A small-molecule ligand and the protein it binds are described below.
Small molecule (SMILES): CC(=O)N[C@@H]1[C@@H](O)[C@H](O)[C@@H](CO)O[C@H]1O

Binding-site contacts:
Ligand atom O5 contacts residue ASN464 of chain 1.B at 2.4 Å (h-bond).
Ligand atom C1 contacts residue ASN464 of chain 1.B at 1.4 Å.
Ligand atom C5 contacts residue ASN464 of chain 1.B at 3.7 Å.
Ligand atom C2 contacts residue ASN464 of chain 1.B at 2.5 Å.
Ligand atom C4 contacts residue ASN464 of chain 1.B at 4.3 Å.
Ligand atom C7 contacts residue ASN464 of chain 1.B at 3.4 Å.
Ligand atom C3 contacts residue ASN464 of chain 1.B at 3.8 Å.
Ligand atom O7 contacts residue ASN464 of chain 1.B at 3.6 Å.
Ligand atom O6 contacts residue ASN464 of chain 1.B at 3.4 Å (h-bond).
Ligand atom C6 contacts residue ASN464 of chain 1.B at 4.3 Å.
Ligand atom O6 contacts residue ASP465 of chain 1.B at 3.8 Å.
Ligand atom N2 contacts residue ASN464 of chain 1.B at 2.9 Å (h-bond).

Sequence of chain 1.B:
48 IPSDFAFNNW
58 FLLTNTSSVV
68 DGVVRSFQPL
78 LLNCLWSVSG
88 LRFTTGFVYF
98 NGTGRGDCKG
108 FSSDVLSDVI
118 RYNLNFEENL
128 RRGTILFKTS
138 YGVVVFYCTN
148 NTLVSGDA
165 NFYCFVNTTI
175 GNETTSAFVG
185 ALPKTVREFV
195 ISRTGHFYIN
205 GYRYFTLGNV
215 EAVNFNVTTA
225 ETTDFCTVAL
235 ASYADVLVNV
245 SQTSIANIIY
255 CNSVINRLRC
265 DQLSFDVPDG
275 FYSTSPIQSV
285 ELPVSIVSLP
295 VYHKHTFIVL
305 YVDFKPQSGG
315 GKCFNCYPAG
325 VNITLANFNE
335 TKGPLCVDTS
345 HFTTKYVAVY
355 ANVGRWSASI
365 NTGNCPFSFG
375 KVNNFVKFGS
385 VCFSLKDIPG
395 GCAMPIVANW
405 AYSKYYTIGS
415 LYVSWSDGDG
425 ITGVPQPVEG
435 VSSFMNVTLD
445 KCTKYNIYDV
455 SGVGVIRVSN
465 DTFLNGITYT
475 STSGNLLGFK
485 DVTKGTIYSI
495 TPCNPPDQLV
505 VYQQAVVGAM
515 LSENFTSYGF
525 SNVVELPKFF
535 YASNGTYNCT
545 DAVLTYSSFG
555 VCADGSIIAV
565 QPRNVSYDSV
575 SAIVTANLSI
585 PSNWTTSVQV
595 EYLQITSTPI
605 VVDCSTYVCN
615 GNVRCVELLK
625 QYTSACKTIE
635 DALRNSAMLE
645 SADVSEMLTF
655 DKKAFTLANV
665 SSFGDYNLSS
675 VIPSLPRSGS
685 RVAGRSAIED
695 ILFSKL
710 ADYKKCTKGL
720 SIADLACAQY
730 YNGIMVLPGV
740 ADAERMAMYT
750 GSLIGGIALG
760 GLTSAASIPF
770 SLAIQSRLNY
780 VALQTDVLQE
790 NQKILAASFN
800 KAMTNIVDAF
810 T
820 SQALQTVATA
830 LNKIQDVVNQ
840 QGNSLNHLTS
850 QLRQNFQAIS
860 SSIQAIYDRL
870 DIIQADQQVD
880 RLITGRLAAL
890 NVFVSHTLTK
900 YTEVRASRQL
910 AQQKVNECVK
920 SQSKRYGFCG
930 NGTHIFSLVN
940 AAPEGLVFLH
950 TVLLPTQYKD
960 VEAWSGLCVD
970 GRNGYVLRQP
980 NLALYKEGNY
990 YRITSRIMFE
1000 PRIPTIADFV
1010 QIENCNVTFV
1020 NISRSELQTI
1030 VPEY